The protein below binds the small molecule below.
Small molecule (SMILES): CC(=O)N[C@@H]1[C@@H](O)[C@H](O)[C@@H](CO)O[C@H]1O

Binding-site contacts:
Ligand atom C1 contacts residue SER357 of chain 1.A at 3.3 Å.
Ligand atom O7 contacts residue TRP387 of chain 1.A at 3.9 Å.
Ligand atom C4 contacts residue ASN355 of chain 1.A at 4.2 Å.
Ligand atom C5 contacts residue GLN332 of chain 1.A at 4.2 Å.
Ligand atom C1 contacts residue ASN355 of chain 1.A at 1.4 Å.
Ligand atom C5 contacts residue SER357 of chain 1.A at 4.0 Å.
Ligand atom C8 contacts residue LEU338 of chain 1.A at 4.3 Å (hydrophobic).
Ligand atom C1 contacts residue GLN332 of chain 1.A at 4.2 Å.
Ligand atom C3 contacts residue GLN332 of chain 1.A at 3.7 Å.
Ligand atom N2 contacts residue ASN355 of chain 1.A at 2.9 Å (h-bond).
Ligand atom C8 contacts residue ASN355 of chain 1.A at 4.1 Å.
Ligand atom C3 contacts residue ASN355 of chain 1.A at 3.8 Å.
Ligand atom C2 contacts residue GLN332 of chain 1.A at 4.3 Å.
Ligand atom C7 contacts residue TRP387 of chain 1.A at 4.3 Å (hydrophobic).
Ligand atom O5 contacts residue ASN355 of chain 1.A at 2.4 Å (h-bond).
Ligand atom O5 contacts residue SER357 of chain 1.A at 3.4 Å (h-bond).
Ligand atom C4 contacts residue GLN332 of chain 1.A at 4.4 Å.
Ligand atom O7 contacts residue ASN355 of chain 1.A at 4.3 Å.
Ligand atom O4 contacts residue GLN332 of chain 1.A at 4.5 Å.
Ligand atom C5 contacts residue ASN355 of chain 1.A at 3.7 Å.
Ligand atom C7 contacts residue ASN355 of chain 1.A at 3.8 Å.
Ligand atom C8 contacts residue THR341 of chain 1.A at 3.9 Å.
Ligand atom C2 contacts residue ASN355 of chain 1.A at 2.5 Å.
Ligand atom N2 contacts residue GLN332 of chain 1.A at 4.4 Å.
Ligand atom C8 contacts residue THR342 of chain 1.A at 3.6 Å.

Sequence of chain 1.A:
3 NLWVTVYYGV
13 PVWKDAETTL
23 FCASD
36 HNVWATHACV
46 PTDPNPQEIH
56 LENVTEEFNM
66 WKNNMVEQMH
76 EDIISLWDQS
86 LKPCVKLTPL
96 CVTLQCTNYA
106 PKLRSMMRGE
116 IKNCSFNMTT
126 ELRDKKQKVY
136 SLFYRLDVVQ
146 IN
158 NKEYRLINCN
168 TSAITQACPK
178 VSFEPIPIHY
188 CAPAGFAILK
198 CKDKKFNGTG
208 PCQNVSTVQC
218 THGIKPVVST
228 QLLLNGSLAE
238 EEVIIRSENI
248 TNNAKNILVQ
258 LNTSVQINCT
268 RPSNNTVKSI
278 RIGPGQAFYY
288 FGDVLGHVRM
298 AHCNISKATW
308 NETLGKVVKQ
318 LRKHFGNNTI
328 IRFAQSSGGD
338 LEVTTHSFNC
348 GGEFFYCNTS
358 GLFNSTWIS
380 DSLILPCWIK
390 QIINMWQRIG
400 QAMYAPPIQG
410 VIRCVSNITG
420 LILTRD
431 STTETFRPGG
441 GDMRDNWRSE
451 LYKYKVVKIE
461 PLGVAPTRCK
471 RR